This protein binds this small molecule.
Small molecule (SMILES): CC(=O)N[C@@H]1[C@@H](O)[C@H](O)[C@@H](CO)O[C@H]1O

Sequence of chain 1.D:
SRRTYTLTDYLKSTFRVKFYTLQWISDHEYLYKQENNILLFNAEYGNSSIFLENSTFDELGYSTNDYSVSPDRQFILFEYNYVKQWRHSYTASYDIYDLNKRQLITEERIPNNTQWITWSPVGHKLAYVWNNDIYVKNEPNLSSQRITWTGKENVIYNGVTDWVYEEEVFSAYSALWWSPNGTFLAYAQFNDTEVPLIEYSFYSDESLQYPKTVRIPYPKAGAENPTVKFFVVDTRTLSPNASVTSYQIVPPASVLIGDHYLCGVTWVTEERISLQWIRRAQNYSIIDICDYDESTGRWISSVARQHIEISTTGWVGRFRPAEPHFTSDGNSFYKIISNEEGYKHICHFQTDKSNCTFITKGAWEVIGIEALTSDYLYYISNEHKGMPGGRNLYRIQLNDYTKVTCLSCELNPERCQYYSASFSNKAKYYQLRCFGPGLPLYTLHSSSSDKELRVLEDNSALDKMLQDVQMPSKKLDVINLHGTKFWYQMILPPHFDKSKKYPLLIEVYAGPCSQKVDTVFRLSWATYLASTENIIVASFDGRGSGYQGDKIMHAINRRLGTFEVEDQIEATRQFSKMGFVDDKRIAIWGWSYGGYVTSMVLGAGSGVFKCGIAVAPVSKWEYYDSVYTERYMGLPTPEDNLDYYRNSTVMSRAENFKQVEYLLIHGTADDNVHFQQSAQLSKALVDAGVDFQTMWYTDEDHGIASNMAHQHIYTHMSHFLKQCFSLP

Sequence of chain 1.B:
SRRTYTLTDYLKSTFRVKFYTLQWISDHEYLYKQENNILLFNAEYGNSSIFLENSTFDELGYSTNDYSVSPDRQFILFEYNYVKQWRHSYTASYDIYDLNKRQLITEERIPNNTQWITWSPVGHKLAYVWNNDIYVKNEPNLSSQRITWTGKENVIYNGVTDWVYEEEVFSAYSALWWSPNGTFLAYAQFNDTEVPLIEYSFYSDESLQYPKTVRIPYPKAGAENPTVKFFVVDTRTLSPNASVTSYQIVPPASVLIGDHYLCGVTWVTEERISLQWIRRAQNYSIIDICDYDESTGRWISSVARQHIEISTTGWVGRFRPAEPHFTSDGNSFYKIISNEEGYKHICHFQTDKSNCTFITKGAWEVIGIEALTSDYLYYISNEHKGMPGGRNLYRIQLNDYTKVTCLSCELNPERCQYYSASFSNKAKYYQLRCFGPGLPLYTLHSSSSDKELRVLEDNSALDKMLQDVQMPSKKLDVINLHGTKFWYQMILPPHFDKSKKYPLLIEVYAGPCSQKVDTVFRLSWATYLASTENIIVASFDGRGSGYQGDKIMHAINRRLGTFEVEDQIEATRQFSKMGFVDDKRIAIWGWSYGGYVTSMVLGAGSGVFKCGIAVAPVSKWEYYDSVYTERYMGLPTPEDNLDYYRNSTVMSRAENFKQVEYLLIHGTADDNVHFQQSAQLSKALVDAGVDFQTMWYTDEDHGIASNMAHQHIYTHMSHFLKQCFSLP

Binding-site contacts:
Ligand atom C5 contacts residue ASN241 of chain 1.D at 3.6 Å.
Ligand atom C3 contacts residue VAL250 of chain 1.B at 4.5 Å (hydrophobic).
Ligand atom C1 contacts residue ASN241 of chain 1.D at 1.4 Å.
Ligand atom C2 contacts residue ASN241 of chain 1.D at 2.5 Å.
Ligand atom C3 contacts residue ASN241 of chain 1.D at 3.8 Å.
Ligand atom N2 contacts residue ASN241 of chain 1.D at 2.6 Å (h-bond).
Ligand atom C4 contacts residue ASN241 of chain 1.D at 4.2 Å.
Ligand atom O7 contacts residue ASN241 of chain 1.D at 2.4 Å (h-bond).
Ligand atom N2 contacts residue VAL250 of chain 1.B at 4.5 Å.
Ligand atom O6 contacts residue TYR247 of chain 1.B at 4.4 Å.
Ligand atom O5 contacts residue ASN241 of chain 1.D at 2.4 Å (h-bond).
Ligand atom C5 contacts residue VAL250 of chain 1.B at 4.5 Å (hydrophobic).
Ligand atom C7 contacts residue ASN241 of chain 1.D at 2.8 Å.
Ligand atom O7 contacts residue PRO240 of chain 1.D at 4.3 Å.
Ligand atom C8 contacts residue ASN241 of chain 1.D at 4.3 Å.